Binding-site contacts:
Ligand atom O7 contacts residue ASN61 of chain 1.A at 3.3 Å (h-bond).
Ligand atom C3 contacts residue TYR28 of chain 1.A at 4.2 Å (hydrophobic).
Ligand atom C2 contacts residue TYR28 of chain 1.A at 4.3 Å (hydrophobic).
Ligand atom C2 contacts residue ASN61 of chain 1.A at 2.5 Å.
Ligand atom C3 contacts residue ASN61 of chain 1.A at 3.8 Å.
Ligand atom C4 contacts residue ASN61 of chain 1.A at 4.2 Å.
Ligand atom C8 contacts residue ASN61 of chain 1.A at 4.1 Å.
Ligand atom N2 contacts residue ASN61 of chain 1.A at 2.9 Å (h-bond).
Ligand atom C8 contacts residue THR29 of chain 1.A at 4.2 Å.
Ligand atom C5 contacts residue TYR28 of chain 1.A at 3.9 Å (hydrophobic).
Ligand atom C1 contacts residue ASN61 of chain 1.A at 1.4 Å.
Ligand atom C1 contacts residue TYR28 of chain 1.A at 3.6 Å (hydrophobic).
Ligand atom O5 contacts residue ASN61 of chain 1.A at 2.4 Å (h-bond).
Ligand atom N2 contacts residue TYR28 of chain 1.A at 3.9 Å.
Ligand atom C6 contacts residue TYR28 of chain 1.A at 4.3 Å (hydrophobic).
Ligand atom C7 contacts residue ASN61 of chain 1.A at 3.3 Å.
Ligand atom O5 contacts residue TYR28 of chain 1.A at 4.1 Å.
Ligand atom C5 contacts residue ASN61 of chain 1.A at 3.7 Å.

Sequence of chain 1.A:
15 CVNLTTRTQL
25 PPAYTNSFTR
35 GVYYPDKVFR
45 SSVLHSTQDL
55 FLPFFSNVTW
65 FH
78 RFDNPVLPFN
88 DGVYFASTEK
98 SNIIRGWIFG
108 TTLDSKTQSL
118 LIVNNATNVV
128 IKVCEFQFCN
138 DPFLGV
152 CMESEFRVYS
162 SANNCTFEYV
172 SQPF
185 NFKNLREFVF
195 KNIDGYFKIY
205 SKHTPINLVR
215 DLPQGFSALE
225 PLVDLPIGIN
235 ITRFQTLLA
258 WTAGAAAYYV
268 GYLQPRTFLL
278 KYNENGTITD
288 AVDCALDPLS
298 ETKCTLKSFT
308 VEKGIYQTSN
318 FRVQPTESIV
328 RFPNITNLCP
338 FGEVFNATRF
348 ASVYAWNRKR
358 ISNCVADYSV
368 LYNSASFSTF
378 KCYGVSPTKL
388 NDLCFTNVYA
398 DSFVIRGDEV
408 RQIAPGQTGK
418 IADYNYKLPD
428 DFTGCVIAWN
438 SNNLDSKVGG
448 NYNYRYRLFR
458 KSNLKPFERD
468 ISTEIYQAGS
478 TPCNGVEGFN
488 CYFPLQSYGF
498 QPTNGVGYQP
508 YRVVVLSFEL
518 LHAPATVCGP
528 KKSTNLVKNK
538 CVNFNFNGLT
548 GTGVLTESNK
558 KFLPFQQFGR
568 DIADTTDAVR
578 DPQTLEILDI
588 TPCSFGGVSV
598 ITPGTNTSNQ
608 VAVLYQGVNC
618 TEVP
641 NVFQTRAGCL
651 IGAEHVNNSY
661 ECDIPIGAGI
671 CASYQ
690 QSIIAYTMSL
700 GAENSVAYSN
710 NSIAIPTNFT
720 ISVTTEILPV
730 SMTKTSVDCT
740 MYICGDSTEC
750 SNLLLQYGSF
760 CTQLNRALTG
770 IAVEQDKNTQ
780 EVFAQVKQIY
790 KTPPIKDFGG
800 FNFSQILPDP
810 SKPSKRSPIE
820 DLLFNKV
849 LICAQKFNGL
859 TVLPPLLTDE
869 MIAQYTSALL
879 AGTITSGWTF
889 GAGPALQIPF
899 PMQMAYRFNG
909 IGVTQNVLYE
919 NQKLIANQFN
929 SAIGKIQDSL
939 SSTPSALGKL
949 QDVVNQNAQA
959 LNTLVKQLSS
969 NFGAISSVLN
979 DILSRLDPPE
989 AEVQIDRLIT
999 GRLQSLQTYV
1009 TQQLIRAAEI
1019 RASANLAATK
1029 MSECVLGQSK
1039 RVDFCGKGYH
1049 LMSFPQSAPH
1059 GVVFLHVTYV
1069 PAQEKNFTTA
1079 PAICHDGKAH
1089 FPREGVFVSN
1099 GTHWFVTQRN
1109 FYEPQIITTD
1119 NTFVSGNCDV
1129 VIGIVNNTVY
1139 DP

This protein binds this small molecule.
Small molecule (SMILES): CC(=O)N[C@@H]1[C@@H](O)[C@H](O)[C@@H](CO)O[C@H]1O